A protein and the small-molecule ligand that binds it are described below.
Small molecule (SMILES): O=c1ccn([C@@H]2O[C@H](CO[P](=O)(O)O[P](=O)(O)O[C@H]3O[C@H](CO)[C@@H](O)[C@H](O)[C@H]3O)[C@@H](O)[C@H]2O)c(=O)[nH]1

Sequence of chain 1.A:
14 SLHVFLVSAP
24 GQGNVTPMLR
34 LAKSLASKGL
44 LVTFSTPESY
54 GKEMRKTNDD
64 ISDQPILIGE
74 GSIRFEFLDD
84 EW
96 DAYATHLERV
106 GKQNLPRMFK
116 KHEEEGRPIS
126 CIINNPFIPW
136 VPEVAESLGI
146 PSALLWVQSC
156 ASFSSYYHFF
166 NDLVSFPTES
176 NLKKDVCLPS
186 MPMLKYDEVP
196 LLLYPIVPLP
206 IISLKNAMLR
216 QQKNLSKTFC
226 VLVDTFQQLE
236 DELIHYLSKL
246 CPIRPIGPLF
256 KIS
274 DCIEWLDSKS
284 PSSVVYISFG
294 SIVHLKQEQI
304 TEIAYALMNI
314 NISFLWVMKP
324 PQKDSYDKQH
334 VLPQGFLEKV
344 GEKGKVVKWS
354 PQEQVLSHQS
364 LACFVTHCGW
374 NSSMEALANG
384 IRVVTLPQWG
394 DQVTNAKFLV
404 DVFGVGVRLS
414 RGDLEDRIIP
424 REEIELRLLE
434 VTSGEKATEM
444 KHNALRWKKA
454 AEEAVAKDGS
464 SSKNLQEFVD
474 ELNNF

Binding-site contacts:
Ligand atom O4 contacts residue SER291 of chain 1.A at 3.5 Å (h-bond).
Ligand atom C6' contacts residue VAL152 of chain 1.A at 3.5 Å (hydrophobic).
Ligand atom O2 contacts residue SER353 of chain 1.A at 3.1 Å (h-bond).
Ligand atom O2B contacts residue HIS370 of chain 1.A at 2.8 Å (h-bond).
Ligand atom C4 contacts residue TRP352 of chain 1.A at 3.5 Å (hydrophobic).
Ligand atom O3' contacts residue GLN395 of chain 1.A at 3.1 Å (h-bond).
Ligand atom C3C contacts residue GLU378 of chain 1.A at 3.5 Å.
Ligand atom C4' contacts residue ASP394 of chain 1.A at 3.4 Å.
Ligand atom O3A contacts residue HIS370 of chain 1.A at 3.1 Å (h-bond).
Ligand atom C5 contacts residue GLN355 of chain 1.A at 3.6 Å.
Ligand atom O3' contacts residue ASP394 of chain 1.A at 2.7 Å (salt-bridge).
Ligand atom O2A contacts residue GLY372 of chain 1.A at 3.6 Å.
Ligand atom O6' contacts residue GLN153 of chain 1.A at 2.8 Å (h-bond).
Ligand atom O2C contacts residue GLU378 of chain 1.A at 2.8 Å (salt-bridge).
Ligand atom C6 contacts residue GLN355 of chain 1.A at 3.5 Å.
Ligand atom O4 contacts residue VAL320 of chain 1.A at 3.3 Å.
Ligand atom O2' contacts residue GLN395 of chain 1.A at 3.1 Å (h-bond).
Ligand atom C5 contacts residue TRP352 of chain 1.A at 3.3 Å (hydrophobic).
Ligand atom O5C contacts residue ASN374 of chain 1.A at 3.4 Å.
Ligand atom O4' contacts residue TRP373 of chain 1.A at 3.0 Å (h-bond).
Ligand atom O2' contacts residue TRP392 of chain 1.A at 3.0 Å.
Ligand atom O2C contacts residue GLN355 of chain 1.A at 3.2 Å.
Ligand atom C2 contacts residue GLN355 of chain 1.A at 3.5 Å.
Ligand atom O4' contacts residue ASP394 of chain 1.A at 2.9 Å (salt-bridge).
Ligand atom O5' contacts residue GLY26 of chain 1.A at 3.5 Å.
Ligand atom O2A contacts residue HIS370 of chain 1.A at 3.5 Å.
Ligand atom C2 contacts residue TRP352 of chain 1.A at 3.5 Å (hydrophobic).
Ligand atom O3C contacts residue GLU378 of chain 1.A at 3.1 Å (salt-bridge).
Ligand atom O6' contacts residue VAL152 of chain 1.A at 3.5 Å.
Ligand atom O4 contacts residue SER353 of chain 1.A at 3.4 Å (h-bond).
Ligand atom O2A contacts residue SER375 of chain 1.A at 2.5 Å (h-bond).
Ligand atom C5 contacts residue SER291 of chain 1.A at 3.1 Å.
Ligand atom C2C contacts residue GLU378 of chain 1.A at 3.4 Å.
Ligand atom C2 contacts residue SER353 of chain 1.A at 3.5 Å.
Ligand atom O4 contacts residue TRP352 of chain 1.A at 3.3 Å.
Ligand atom PB contacts residue HIS370 of chain 1.A at 3.5 Å.
Ligand atom O1A contacts residue ASN374 of chain 1.A at 2.8 Å (h-bond).
Ligand atom N3 contacts residue SER353 of chain 1.A at 2.9 Å (h-bond).
Ligand atom N3 contacts residue TRP352 of chain 1.A at 3.3 Å.
Ligand atom C2C contacts residue GLN355 of chain 1.A at 3.2 Å.